Binding-site contacts:
Ligand atom C8 contacts residue ASN127 of chain 1.A at 3.7 Å.
Ligand atom C3 contacts residue ASN127 of chain 1.A at 3.8 Å.
Ligand atom C7 contacts residue ASN127 of chain 1.A at 3.4 Å.
Ligand atom O5 contacts residue ASN127 of chain 1.A at 2.3 Å (h-bond).
Ligand atom N2 contacts residue ASN127 of chain 1.A at 3.0 Å (h-bond).
Ligand atom C1 contacts residue ASN127 of chain 1.A at 1.4 Å.
Ligand atom C2 contacts residue ASN127 of chain 1.A at 2.5 Å.
Ligand atom C4 contacts residue ASN127 of chain 1.A at 4.2 Å.
Ligand atom C5 contacts residue ASN127 of chain 1.A at 3.6 Å.
Ligand atom O7 contacts residue ASN127 of chain 1.A at 4.3 Å.

The small molecule below binds the protein below.
Small molecule (SMILES): CC(=O)N[C@H]1[C@H](O[C@H]2[C@H](O[C@@H]3O[C@@H](C)[C@@H](O)[C@@H](O)[C@@H]3O)[C@@H](NC(C)=O)CO[C@@H]2CO)O[C@H](CO)[C@@H](O)[C@@H]1O

Sequence of chain 1.A:
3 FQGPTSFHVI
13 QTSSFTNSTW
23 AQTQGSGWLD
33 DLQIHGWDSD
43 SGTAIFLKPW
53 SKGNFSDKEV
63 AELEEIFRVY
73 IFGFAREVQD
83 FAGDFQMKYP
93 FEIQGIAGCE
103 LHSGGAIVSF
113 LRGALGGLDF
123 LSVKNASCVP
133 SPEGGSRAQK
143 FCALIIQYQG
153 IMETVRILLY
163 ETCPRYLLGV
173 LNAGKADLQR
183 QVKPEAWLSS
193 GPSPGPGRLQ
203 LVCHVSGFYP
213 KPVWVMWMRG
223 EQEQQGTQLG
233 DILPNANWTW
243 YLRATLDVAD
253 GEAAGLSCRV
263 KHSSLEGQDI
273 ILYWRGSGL